A protein and the small-molecule ligand that binds it are described below.
Small molecule (SMILES): CC[C@@H](C(=O)OC)[C@@H]1N=C(c2ccc(Cl)cc2)c2c(sc(C)c2C)-n2c(C)nnc21

Sequence of chain 1.B:
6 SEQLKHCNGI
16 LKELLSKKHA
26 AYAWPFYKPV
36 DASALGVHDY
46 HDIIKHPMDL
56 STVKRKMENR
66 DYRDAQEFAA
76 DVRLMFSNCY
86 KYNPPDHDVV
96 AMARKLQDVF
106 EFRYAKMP

Binding-site contacts:
Ligand atom C12 contacts residue VAL35 of chain 1.B at 3.7 Å (hydrophobic).
Ligand atom N30 contacts residue VAL94 of chain 1.B at 4.0 Å.
Ligand atom C20 contacts residue LEU40 of chain 1.B at 4.1 Å (hydrophobic).
Ligand atom C29 contacts residue PRO30 of chain 1.B at 4.0 Å (hydrophobic).
Ligand atom C13 contacts residue PHE31 of chain 1.B at 3.6 Å (hydrophobic).
Ligand atom N10 contacts residue ASN88 of chain 1.B at 3.1 Å (h-bond).
Ligand atom C23 contacts residue VAL94 of chain 1.B at 3.8 Å (hydrophobic).
Ligand atom N11 contacts residue CYS84 of chain 1.B at 3.8 Å.
Ligand atom C13 contacts residue PRO30 of chain 1.B at 3.7 Å (hydrophobic).
Ligand atom C07 contacts residue LEU40 of chain 1.B at 3.9 Å (hydrophobic).
Ligand atom C28 contacts residue TRP29 of chain 1.B at 3.8 Å (hydrophobic).
Ligand atom C09 contacts residue VAL94 of chain 1.B at 4.1 Å (hydrophobic).
Ligand atom C04 contacts residue VAL42 of chain 1.B at 3.8 Å (hydrophobic).
Ligand atom O03 contacts residue LEU40 of chain 1.B at 3.9 Å.
Ligand atom C06 contacts residue TYR45 of chain 1.B at 3.9 Å (hydrophobic).
Ligand atom C29 contacts residue VAL94 of chain 1.B at 3.6 Å (hydrophobic).
Ligand atom N10 contacts residue VAL94 of chain 1.B at 3.9 Å.
Ligand atom N30 contacts residue HIS92 of chain 1.B at 4.0 Å.
Ligand atom O03 contacts residue VAL42 of chain 1.B at 3.9 Å.
Ligand atom C21 contacts residue LEU40 of chain 1.B at 3.9 Å (hydrophobic).
Ligand atom S16 contacts residue PRO30 of chain 1.B at 3.4 Å (h-bond).
Ligand atom C07 contacts residue VAL35 of chain 1.B at 3.8 Å (hydrophobic).
Ligand atom C06 contacts residue TYR87 of chain 1.B at 3.6 Å (hydrophobic).
Ligand atom O01 contacts residue HIS92 of chain 1.B at 3.6 Å (h-bond).
Ligand atom C17 contacts residue LEU40 of chain 1.B at 4.0 Å (hydrophobic).
Ligand atom C13 contacts residue VAL35 of chain 1.B at 3.7 Å (hydrophobic).
Ligand atom C05 contacts residue ASN88 of chain 1.B at 3.6 Å.
Ligand atom N11 contacts residue ASN88 of chain 1.B at 3.7 Å.
Ligand atom C24 contacts residue HIS92 of chain 1.B at 3.8 Å.
Ligand atom C19 contacts residue LEU40 of chain 1.B at 3.8 Å (hydrophobic).
Ligand atom S16 contacts residue VAL35 of chain 1.B at 4.0 Å.
Ligand atom O01 contacts residue ASN88 of chain 1.B at 4.1 Å.
Ligand atom C12 contacts residue VAL94 of chain 1.B at 3.7 Å (hydrophobic).
Ligand atom C07 contacts residue TYR45 of chain 1.B at 3.9 Å (hydrophobic).
Ligand atom C07 contacts residue VAL42 of chain 1.B at 4.0 Å (hydrophobic).
Ligand atom C28 contacts residue MET97 of chain 1.B at 3.7 Å (hydrophobic).
Ligand atom N14 contacts residue VAL94 of chain 1.B at 3.7 Å.
Ligand atom C20 contacts residue TRP29 of chain 1.B at 3.8 Å (hydrophobic).
Ligand atom CL1 contacts residue ASP93 of chain 1.B at 3.6 Å.
Ligand atom C28 contacts residue PRO30 of chain 1.B at 4.1 Å (hydrophobic).